Binding-site contacts:
Ligand atom C13 contacts residue LEU537 of chain 1.C at 3.7 Å (hydrophobic).
Ligand atom C07 contacts residue TYR634 of chain 1.D at 4.0 Å (hydrophobic).
Ligand atom C06 contacts residue LEU637 of chain 1.C at 3.8 Å (hydrophobic).
Ligand atom O02 contacts residue PHE540 of chain 1.C at 3.2 Å.
Ligand atom C22 contacts residue ILE533 of chain 1.C at 3.8 Å (hydrophobic).
Ligand atom O02 contacts residue LEU537 of chain 1.C at 3.2 Å (h-bond).
Ligand atom C16 contacts residue VAL635 of chain 1.D at 3.6 Å (hydrophobic).
Ligand atom C05 contacts residue PHE540 of chain 1.C at 3.7 Å (hydrophobic).
Ligand atom O01 contacts residue VAL635 of chain 1.D at 3.3 Å.
Ligand atom C13 contacts residue MET640 of chain 1.C at 3.6 Å (hydrophobic).
Ligand atom C22 contacts residue LEU632 of chain 1.D at 4.0 Å (hydrophobic).
Ligand atom C12 contacts residue LEU537 of chain 1.C at 3.8 Å (hydrophobic).
Ligand atom C13 contacts residue PHE540 of chain 1.C at 3.7 Å (hydrophobic).
Ligand atom C14 contacts residue TYR544 of chain 1.C at 3.6 Å (hydrophobic).
Ligand atom C06 contacts residue TYR634 of chain 1.D at 3.8 Å (hydrophobic).
Ligand atom C11 contacts residue VAL635 of chain 1.D at 3.6 Å (hydrophobic).
Ligand atom C18 contacts residue LEU541 of chain 1.C at 3.9 Å (hydrophobic).
Ligand atom C05 contacts residue LEU637 of chain 1.C at 3.8 Å (hydrophobic).
Ligand atom C10 contacts residue LEU631 of chain 1.D at 3.8 Å (hydrophobic).
Ligand atom C23 contacts residue ILE533 of chain 1.C at 3.8 Å (hydrophobic).
Ligand atom C14 contacts residue LEU631 of chain 1.D at 3.7 Å (hydrophobic).
Ligand atom C17 contacts residue LEU537 of chain 1.C at 3.5 Å (hydrophobic).
Ligand atom O02 contacts residue LEU541 of chain 1.C at 3.6 Å.
Ligand atom C16 contacts residue LEU631 of chain 1.D at 4.0 Å (hydrophobic).
Ligand atom C09 contacts residue LEU638 of chain 1.D at 4.0 Å (hydrophobic).
Ligand atom C19 contacts residue THR604 of chain 1.C at 4.0 Å.
Ligand atom C13 contacts residue LEU638 of chain 1.D at 3.9 Å (hydrophobic).
Ligand atom C03 contacts residue PHE540 of chain 1.C at 3.7 Å (hydrophobic).
Ligand atom O01 contacts residue LEU631 of chain 1.D at 2.5 Å (h-bond).
Ligand atom C11 contacts residue LEU631 of chain 1.D at 3.7 Å (hydrophobic).
Ligand atom C06 contacts residue PHE540 of chain 1.C at 3.6 Å (hydrophobic).
Ligand atom O01 contacts residue TYR634 of chain 1.D at 3.5 Å.
Ligand atom C19 contacts residue LEU631 of chain 1.D at 3.6 Å (hydrophobic).
Ligand atom C19 contacts residue PHE601 of chain 1.C at 3.9 Å (hydrophobic).
Ligand atom C17 contacts residue LEU541 of chain 1.C at 3.7 Å (hydrophobic).
Ligand atom C20 contacts residue ILE533 of chain 1.C at 3.9 Å (hydrophobic).
Ligand atom C05 contacts residue TYR634 of chain 1.D at 3.8 Å (hydrophobic).
Ligand atom C15 contacts residue LEU541 of chain 1.C at 4.0 Å (hydrophobic).
Ligand atom C06 contacts residue MET640 of chain 1.C at 3.8 Å (hydrophobic).
Ligand atom C14 contacts residue LEU541 of chain 1.C at 3.8 Å (hydrophobic).

Sequence of chain 1.C:
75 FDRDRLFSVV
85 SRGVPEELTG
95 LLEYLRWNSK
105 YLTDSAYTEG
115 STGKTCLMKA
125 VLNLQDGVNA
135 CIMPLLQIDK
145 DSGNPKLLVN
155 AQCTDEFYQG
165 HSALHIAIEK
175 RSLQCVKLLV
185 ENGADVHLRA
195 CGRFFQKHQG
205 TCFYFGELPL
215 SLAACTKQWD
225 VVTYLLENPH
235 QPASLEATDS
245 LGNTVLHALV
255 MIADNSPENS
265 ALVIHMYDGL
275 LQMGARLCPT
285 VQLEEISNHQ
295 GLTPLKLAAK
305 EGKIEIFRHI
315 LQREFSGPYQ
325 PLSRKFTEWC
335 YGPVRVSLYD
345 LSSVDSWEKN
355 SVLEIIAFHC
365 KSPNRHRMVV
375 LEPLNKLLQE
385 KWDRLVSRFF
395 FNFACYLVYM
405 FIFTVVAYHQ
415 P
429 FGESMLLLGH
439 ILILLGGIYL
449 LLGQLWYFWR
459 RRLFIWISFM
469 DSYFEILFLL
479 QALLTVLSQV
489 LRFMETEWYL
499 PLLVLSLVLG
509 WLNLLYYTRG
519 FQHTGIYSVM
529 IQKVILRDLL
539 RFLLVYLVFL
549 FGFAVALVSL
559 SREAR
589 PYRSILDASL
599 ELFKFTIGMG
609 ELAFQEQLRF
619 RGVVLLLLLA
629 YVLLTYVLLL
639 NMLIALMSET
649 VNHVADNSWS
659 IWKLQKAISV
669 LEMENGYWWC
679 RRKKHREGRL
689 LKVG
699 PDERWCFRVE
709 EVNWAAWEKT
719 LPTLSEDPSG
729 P

A small-molecule ligand and the protein it binds are described below.
Small molecule (SMILES): C=C(C)[C@@H]1CCC(C)=C[C@H]1c1c(O)cc(CCCCC)cc1O

Sequence of chain 1.D:
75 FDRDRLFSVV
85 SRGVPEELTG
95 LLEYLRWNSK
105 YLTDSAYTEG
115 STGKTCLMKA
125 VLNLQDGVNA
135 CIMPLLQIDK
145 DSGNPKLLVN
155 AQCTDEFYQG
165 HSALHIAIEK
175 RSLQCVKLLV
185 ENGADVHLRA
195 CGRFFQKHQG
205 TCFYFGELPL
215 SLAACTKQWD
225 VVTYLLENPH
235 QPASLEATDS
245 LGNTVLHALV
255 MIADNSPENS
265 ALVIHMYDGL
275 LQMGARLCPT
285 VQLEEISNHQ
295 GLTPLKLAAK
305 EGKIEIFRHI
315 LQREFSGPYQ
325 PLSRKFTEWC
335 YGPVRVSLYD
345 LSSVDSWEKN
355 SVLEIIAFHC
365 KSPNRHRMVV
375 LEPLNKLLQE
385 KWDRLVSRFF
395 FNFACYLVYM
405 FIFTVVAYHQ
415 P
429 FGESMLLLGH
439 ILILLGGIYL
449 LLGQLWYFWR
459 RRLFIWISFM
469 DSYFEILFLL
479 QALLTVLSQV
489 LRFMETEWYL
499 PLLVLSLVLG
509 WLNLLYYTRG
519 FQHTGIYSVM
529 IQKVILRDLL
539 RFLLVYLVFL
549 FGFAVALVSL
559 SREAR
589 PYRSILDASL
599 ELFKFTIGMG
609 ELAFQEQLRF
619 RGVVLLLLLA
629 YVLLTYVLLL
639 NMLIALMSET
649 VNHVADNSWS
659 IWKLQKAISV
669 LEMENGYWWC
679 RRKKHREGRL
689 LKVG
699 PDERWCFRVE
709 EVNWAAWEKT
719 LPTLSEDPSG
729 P